Sequence of chain 1.E:
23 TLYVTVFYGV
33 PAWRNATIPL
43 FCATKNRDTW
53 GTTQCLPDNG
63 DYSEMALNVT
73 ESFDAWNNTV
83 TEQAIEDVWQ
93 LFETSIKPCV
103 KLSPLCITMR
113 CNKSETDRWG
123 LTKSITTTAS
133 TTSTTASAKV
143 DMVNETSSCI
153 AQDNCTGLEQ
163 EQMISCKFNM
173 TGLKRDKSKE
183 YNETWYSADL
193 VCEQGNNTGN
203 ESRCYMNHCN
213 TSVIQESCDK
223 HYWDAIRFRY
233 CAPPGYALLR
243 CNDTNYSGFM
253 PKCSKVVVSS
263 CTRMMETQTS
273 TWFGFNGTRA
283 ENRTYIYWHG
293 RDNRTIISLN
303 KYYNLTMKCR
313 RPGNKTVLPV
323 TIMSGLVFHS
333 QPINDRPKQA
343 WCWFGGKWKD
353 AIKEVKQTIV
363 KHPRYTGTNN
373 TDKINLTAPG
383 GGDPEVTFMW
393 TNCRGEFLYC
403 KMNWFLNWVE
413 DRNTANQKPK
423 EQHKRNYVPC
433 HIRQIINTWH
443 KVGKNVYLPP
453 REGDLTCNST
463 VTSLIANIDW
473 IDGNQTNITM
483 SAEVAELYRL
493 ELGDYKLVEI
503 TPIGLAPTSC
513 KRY

This protein binds this small molecule.
Small molecule (SMILES): CC(=O)N[C@H]1[C@H](O[C@H]2[C@H](O)[C@@H](NC(C)=O)CO[C@@H]2CO)O[C@H](CO)[C@@H](O)[C@@H]1O

Binding-site contacts:
Ligand atom C6 contacts residue ARG338 of chain 1.E at 4.2 Å.
Ligand atom O5 contacts residue SER116 of chain 1.E at 3.1 Å (h-bond).
Ligand atom O5 contacts residue GLU117 of chain 1.E at 4.3 Å.
Ligand atom C5 contacts residue SER116 of chain 1.E at 3.7 Å.
Ligand atom C3 contacts residue ASN114 of chain 1.E at 3.9 Å.
Ligand atom N2 contacts residue ASN114 of chain 1.E at 3.0 Å (h-bond).
Ligand atom O7 contacts residue ASN114 of chain 1.E at 3.1 Å (h-bond).
Ligand atom C8 contacts residue ASN114 of chain 1.E at 4.5 Å.
Ligand atom O6 contacts residue SER116 of chain 1.E at 2.9 Å (h-bond).
Ligand atom C5 contacts residue ASN114 of chain 1.E at 3.8 Å.
Ligand atom C1 contacts residue ASN114 of chain 1.E at 1.5 Å.
Ligand atom C7 contacts residue ASN114 of chain 1.E at 3.2 Å.
Ligand atom C2 contacts residue ASN114 of chain 1.E at 2.5 Å.
Ligand atom C6 contacts residue SER116 of chain 1.E at 3.8 Å.
Ligand atom C4 contacts residue ASN114 of chain 1.E at 4.3 Å.
Ligand atom O6 contacts residue ARG338 of chain 1.E at 4.2 Å.
Ligand atom C1 contacts residue SER116 of chain 1.E at 3.7 Å.
Ligand atom O5 contacts residue ASN114 of chain 1.E at 2.4 Å (h-bond).